Sequence of chain 3.X:
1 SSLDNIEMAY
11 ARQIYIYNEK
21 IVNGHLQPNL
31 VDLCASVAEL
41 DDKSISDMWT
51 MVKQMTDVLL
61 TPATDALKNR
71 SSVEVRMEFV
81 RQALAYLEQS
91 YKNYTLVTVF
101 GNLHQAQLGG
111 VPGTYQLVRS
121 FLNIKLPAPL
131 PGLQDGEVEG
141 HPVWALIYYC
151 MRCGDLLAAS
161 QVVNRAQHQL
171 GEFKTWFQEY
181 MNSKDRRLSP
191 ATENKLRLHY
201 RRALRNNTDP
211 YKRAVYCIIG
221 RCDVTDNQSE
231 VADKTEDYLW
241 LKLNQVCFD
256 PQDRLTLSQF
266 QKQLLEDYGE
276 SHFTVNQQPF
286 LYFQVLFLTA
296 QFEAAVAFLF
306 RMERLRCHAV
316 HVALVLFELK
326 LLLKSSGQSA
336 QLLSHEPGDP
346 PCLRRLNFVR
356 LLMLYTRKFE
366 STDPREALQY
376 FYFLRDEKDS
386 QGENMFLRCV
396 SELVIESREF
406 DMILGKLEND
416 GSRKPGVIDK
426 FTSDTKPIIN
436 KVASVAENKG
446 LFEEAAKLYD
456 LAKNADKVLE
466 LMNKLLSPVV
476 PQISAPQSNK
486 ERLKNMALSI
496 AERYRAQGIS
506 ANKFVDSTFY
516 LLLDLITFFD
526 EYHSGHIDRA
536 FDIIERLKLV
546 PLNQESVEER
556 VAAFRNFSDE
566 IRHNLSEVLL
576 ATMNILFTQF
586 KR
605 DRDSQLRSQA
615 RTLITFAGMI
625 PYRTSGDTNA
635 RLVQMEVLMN

The protein below binds the small molecule below.
Small molecule (SMILES): CC[C@H](C)[C@H](NC(=O)[C@H](CO)NC(=O)[C@H](CCCN=C(N)N)NC(=O)[C@@H](NC(=O)[C@@H]1CCCN1C(=O)[C@@H]1CCCN1C(=O)[C@H](C)N)C(C)C)C(=O)N[C@H](C=O)Cc1ccc(O)cc1

Binding-site contacts:
Ligand atom N contacts residue TYR273 of chain 3.X at 3.9 Å.
Ligand atom CG2 contacts residue GLU236 of chain 3.X at 3.3 Å.
Ligand atom O contacts residue LYS234 of chain 3.X at 3.6 Å.
Ligand atom CD1 contacts residue TYR91 of chain 3.X at 3.9 Å (hydrophobic).
Ligand atom O contacts residue HIS277 of chain 3.X at 3.4 Å.
Ligand atom CG contacts residue TYR273 of chain 3.X at 3.6 Å (hydrophobic).
Ligand atom CG contacts residue HIS277 of chain 3.X at 3.8 Å.
Ligand atom CD contacts residue TYR273 of chain 3.X at 3.3 Å (hydrophobic).
Ligand atom C contacts residue THR235 of chain 3.X at 3.6 Å.
Ligand atom O contacts residue TYR94 of chain 3.X at 2.9 Å.
Ligand atom CG1 contacts residue TYR94 of chain 3.X at 3.8 Å (hydrophobic).
Ligand atom CD contacts residue HIS277 of chain 3.X at 3.9 Å.
Ligand atom C contacts residue THR235 of chain 3.X at 3.6 Å.
Ligand atom O contacts residue LEU286 of chain 3.X at 3.2 Å.
Ligand atom CB contacts residue ASP233 of chain 3.X at 3.0 Å.
Ligand atom CA contacts residue ASN227 of chain 3.X at 3.7 Å.
Ligand atom CG contacts residue LYS234 of chain 3.X at 3.3 Å.
Ligand atom C contacts residue ASN281 of chain 3.X at 3.8 Å.
Ligand atom N contacts residue ASN227 of chain 3.X at 3.0 Å (h-bond).
Ligand atom O contacts residue THR235 of chain 3.X at 3.0 Å (h-bond).
Ligand atom O contacts residue THR235 of chain 3.X at 3.1 Å (h-bond).
Ligand atom CG2 contacts residue ASN281 of chain 3.X at 3.6 Å.
Ligand atom O contacts residue ASN227 of chain 3.X at 3.6 Å.
Ligand atom CG1 contacts residue VAL280 of chain 3.X at 4.0 Å (hydrophobic).
Ligand atom CG2 contacts residue HIS277 of chain 3.X at 3.3 Å.
Ligand atom C contacts residue TYR94 of chain 3.X at 4.0 Å (hydrophobic).
Ligand atom N contacts residue THR235 of chain 3.X at 3.9 Å.
Ligand atom CB contacts residue LEU286 of chain 3.X at 3.9 Å (hydrophobic).
Ligand atom C contacts residue LEU286 of chain 3.X at 3.8 Å (hydrophobic).
Ligand atom CB contacts residue TYR238 of chain 3.X at 3.6 Å (hydrophobic).
Ligand atom CA contacts residue THR235 of chain 3.X at 3.6 Å.
Ligand atom C contacts residue THR235 of chain 3.X at 3.6 Å.
Ligand atom O contacts residue ASN281 of chain 3.X at 2.6 Å (h-bond).
Ligand atom CG2 contacts residue PHE278 of chain 3.X at 3.7 Å (hydrophobic).
Ligand atom CD1 contacts residue TYR94 of chain 3.X at 3.5 Å (hydrophobic).
Ligand atom C contacts residue ASN227 of chain 3.X at 3.5 Å.
Ligand atom N contacts residue THR235 of chain 3.X at 3.5 Å (h-bond).
Ligand atom CG contacts residue ASP233 of chain 3.X at 3.0 Å.
Ligand atom CG2 contacts residue LEU286 of chain 3.X at 3.7 Å (hydrophobic).
Ligand atom CB contacts residue HIS277 of chain 3.X at 3.7 Å.